The protein below binds the small molecule below.
Small molecule (SMILES): CC(=O)N[C@H]1[C@H]([C@H](O)[C@H](O)CO)O[C@H](P(=O)(O)O)C[C@@H]1O

Binding-site contacts:
Ligand atom O10 contacts residue ASP73 of chain 4.A at 4.0 Å.
Ligand atom C9 contacts residue GLU199 of chain 4.A at 3.4 Å.
Ligand atom C4 contacts residue TYR333 of chain 4.A at 3.9 Å (hydrophobic).
Ligand atom O2P contacts residue ARG298 of chain 4.A at 3.5 Å (salt-bridge).
Ligand atom C2 contacts residue ARG216 of chain 4.A at 3.9 Å.
Ligand atom C3 contacts residue ARG40 of chain 4.A at 3.5 Å.
Ligand atom O8 contacts residue GLU199 of chain 4.A at 2.8 Å (salt-bridge).
Ligand atom C10 contacts residue ARG74 of chain 4.A at 4.0 Å.
Ligand atom O6 contacts residue TYR333 of chain 4.A at 3.9 Å.
Ligand atom O3P contacts residue TYR333 of chain 4.A at 3.6 Å.
Ligand atom C3 contacts residue TYR333 of chain 4.A at 3.6 Å (hydrophobic).
Ligand atom O2P contacts residue ARG216 of chain 4.A at 3.4 Å (salt-bridge).
Ligand atom C3 contacts residue GLU41 of chain 4.A at 3.7 Å.
Ligand atom C9 contacts residue ASN218 of chain 4.A at 3.9 Å.
Ligand atom O2P contacts residue TYR333 of chain 4.A at 3.9 Å.
Ligand atom C11 contacts residue ARG147 of chain 4.A at 3.8 Å.
Ligand atom C8 contacts residue GLU199 of chain 4.A at 3.4 Å.
Ligand atom O1P contacts residue ARG298 of chain 4.A at 4.1 Å.
Ligand atom O9 contacts residue ALA169 of chain 4.A at 3.6 Å.
Ligand atom C4 contacts residue GLU41 of chain 4.A at 3.7 Å.
Ligand atom O9 contacts residue ARG147 of chain 4.A at 3.3 Å (salt-bridge).
Ligand atom O3P contacts residue ARG298 of chain 4.A at 2.5 Å (salt-bridge).
Ligand atom C6 contacts residue TYR333 of chain 4.A at 4.1 Å (hydrophobic).
Ligand atom O4 contacts residue GLU41 of chain 4.A at 3.3 Å (salt-bridge).
Ligand atom C2 contacts residue TYR333 of chain 4.A at 3.0 Å (hydrophobic).
Ligand atom O3P contacts residue ARG40 of chain 4.A at 2.4 Å (salt-bridge).
Ligand atom P1 contacts residue ARG40 of chain 4.A at 3.7 Å.
Ligand atom C9 contacts residue ALA169 of chain 4.A at 3.6 Å (hydrophobic).
Ligand atom C3 contacts residue ASP73 of chain 4.A at 3.9 Å.
Ligand atom C8 contacts residue ARG216 of chain 4.A at 3.9 Å.
Ligand atom C11 contacts residue TRP101 of chain 4.A at 4.0 Å (hydrophobic).
Ligand atom O8 contacts residue ARG216 of chain 4.A at 3.9 Å.
Ligand atom C2 contacts residue ARG40 of chain 4.A at 4.0 Å.
Ligand atom O4 contacts residue ASP73 of chain 4.A at 3.7 Å.
Ligand atom O9 contacts residue GLU199 of chain 4.A at 3.0 Å (salt-bridge).
Ligand atom P1 contacts residue ARG298 of chain 4.A at 3.4 Å.
Ligand atom O8 contacts residue GLU200 of chain 4.A at 4.0 Å.
Ligand atom O10 contacts residue ARG74 of chain 4.A at 2.8 Å (salt-bridge).
Ligand atom P1 contacts residue TYR333 of chain 4.A at 3.8 Å.
Ligand atom O1P contacts residue ARG40 of chain 4.A at 4.0 Å.

Sequence of chain 4.A:
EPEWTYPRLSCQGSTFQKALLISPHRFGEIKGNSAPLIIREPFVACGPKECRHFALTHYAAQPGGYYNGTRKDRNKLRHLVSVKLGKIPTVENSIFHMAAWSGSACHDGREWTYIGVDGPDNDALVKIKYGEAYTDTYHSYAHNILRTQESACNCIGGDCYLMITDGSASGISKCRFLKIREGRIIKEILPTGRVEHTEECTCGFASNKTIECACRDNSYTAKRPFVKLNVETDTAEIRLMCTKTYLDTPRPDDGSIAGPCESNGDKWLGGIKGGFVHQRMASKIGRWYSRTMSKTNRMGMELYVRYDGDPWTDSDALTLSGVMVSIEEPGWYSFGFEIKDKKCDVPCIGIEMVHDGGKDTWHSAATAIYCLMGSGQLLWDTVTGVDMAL